This small molecule binds to this protein.
Small molecule (SMILES): CC[Sn](Cl)(Cl)CC

Sequence of chain 1.B:
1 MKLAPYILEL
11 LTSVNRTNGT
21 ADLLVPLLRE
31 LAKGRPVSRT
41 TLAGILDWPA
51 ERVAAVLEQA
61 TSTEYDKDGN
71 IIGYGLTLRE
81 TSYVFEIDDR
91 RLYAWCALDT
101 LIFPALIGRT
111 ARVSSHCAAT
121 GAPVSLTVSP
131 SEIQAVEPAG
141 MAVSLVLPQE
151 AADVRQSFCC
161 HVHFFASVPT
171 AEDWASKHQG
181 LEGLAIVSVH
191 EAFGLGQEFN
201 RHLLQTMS

Binding-site contacts:
Ligand atom SN1 contacts residue CYS96 of chain 1.B at 2.6 Å.
Ligand atom SN1 contacts residue ASP99 of chain 1.B at 2.1 Å.
Ligand atom SN1 contacts residue CYS159 of chain 1.B at 2.5 Å.